Sequence of chain 1.E:
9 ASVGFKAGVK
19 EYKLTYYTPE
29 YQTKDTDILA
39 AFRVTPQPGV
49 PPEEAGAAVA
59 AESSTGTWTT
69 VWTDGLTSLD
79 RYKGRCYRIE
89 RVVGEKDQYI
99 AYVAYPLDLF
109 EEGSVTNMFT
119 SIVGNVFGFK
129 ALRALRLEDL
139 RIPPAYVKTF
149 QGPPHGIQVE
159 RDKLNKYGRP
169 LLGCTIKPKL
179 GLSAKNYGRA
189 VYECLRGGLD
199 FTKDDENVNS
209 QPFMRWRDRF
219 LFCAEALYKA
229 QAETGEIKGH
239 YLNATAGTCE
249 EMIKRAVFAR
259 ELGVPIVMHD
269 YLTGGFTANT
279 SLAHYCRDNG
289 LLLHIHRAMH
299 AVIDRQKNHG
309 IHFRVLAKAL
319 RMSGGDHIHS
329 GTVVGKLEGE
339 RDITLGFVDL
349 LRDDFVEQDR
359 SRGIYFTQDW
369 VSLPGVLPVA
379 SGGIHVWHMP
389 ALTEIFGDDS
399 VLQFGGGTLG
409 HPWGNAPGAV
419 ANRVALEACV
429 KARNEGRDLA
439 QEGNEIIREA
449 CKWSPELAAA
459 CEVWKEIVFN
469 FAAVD

This small molecule binds to this protein.
Small molecule (SMILES): O=C(O)[C@@](O)(COP(=O)(O)O)[C@H](O)[C@H](O)COP(=O)(O)O

Sequence of chain 1.C:
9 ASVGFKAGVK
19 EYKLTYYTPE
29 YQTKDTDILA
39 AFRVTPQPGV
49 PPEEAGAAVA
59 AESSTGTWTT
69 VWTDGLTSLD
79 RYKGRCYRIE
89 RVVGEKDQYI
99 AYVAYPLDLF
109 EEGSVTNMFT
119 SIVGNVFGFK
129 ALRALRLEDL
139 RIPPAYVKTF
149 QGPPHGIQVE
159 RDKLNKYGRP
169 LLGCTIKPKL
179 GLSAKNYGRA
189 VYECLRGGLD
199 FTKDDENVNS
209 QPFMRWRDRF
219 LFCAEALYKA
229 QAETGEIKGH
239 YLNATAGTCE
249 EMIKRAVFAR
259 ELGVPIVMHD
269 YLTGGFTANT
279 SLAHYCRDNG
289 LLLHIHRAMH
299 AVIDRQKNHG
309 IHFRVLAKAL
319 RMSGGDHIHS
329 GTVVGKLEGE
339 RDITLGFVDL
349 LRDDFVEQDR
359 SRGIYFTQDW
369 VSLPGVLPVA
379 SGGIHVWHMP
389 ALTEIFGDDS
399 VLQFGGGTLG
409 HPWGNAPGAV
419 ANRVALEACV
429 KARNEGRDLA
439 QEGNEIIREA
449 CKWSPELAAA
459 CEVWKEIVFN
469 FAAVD

Binding-site contacts:
Ligand atom O4P contacts residue HIS327 of chain 1.E at 2.9 Å (h-bond).
Ligand atom O3P contacts residue GLY380 of chain 1.E at 3.3 Å.
Ligand atom O2P contacts residue GLY403 of chain 1.E at 3.1 Å (h-bond).
Ligand atom O6 contacts residue LYS334 of chain 1.E at 3.0 Å (salt-bridge).
Ligand atom O2 contacts residue FMT1 of chain 1.Q at 3.2 Å (h-bond).
Ligand atom O2 contacts residue ASP203 of chain 1.E at 3.4 Å (salt-bridge).
Ligand atom O2 contacts residue MG1 of chain 1.O at 2.1 Å.
Ligand atom O4 contacts residue ASN123 of chain 1.C at 3.4 Å (h-bond).
Ligand atom O2 contacts residue THR173 of chain 1.E at 3.3 Å.
Ligand atom O4 contacts residue FMT1 of chain 1.Q at 2.6 Å (h-bond).
Ligand atom O7 contacts residue ASN123 of chain 1.C at 3.5 Å (h-bond).
Ligand atom O7 contacts residue MG1 of chain 1.O at 2.5 Å.
Ligand atom O3 contacts residue SER379 of chain 1.E at 2.9 Å.
Ligand atom O7 contacts residue GLU204 of chain 1.E at 3.2 Å (salt-bridge).
Ligand atom C4 contacts residue FMT1 of chain 1.Q at 3.4 Å.
Ligand atom O3P contacts residue GLY381 of chain 1.E at 3.3 Å (h-bond).
Ligand atom P2 contacts residue ARG295 of chain 1.E at 3.3 Å.
Ligand atom O4 contacts residue HIS294 of chain 1.E at 3.0 Å (h-bond).
Ligand atom C contacts residue LYS175 of chain 1.E at 3.0 Å.
Ligand atom C5 contacts residue ASN123 of chain 1.C at 3.5 Å.
Ligand atom O5P contacts residue ARG295 of chain 1.E at 2.7 Å (salt-bridge).
Ligand atom O3P contacts residue THR65 of chain 1.C at 3.2 Å (h-bond).
Ligand atom O6 contacts residue LYS175 of chain 1.E at 3.1 Å (salt-bridge).
Ligand atom O3P contacts residue LYS334 of chain 1.E at 2.6 Å (salt-bridge).
Ligand atom O1P contacts residue LYS175 of chain 1.E at 3.3 Å.
Ligand atom O7 contacts residue LYS175 of chain 1.E at 3.0 Å (salt-bridge).
Ligand atom O1P contacts residue GLY403 of chain 1.E at 3.4 Å.
Ligand atom O7 contacts residue ASP203 of chain 1.E at 2.6 Å (salt-bridge).
Ligand atom O4 contacts residue GLU204 of chain 1.E at 3.3 Å (salt-bridge).
Ligand atom C2 contacts residue MG1 of chain 1.O at 3.1 Å.
Ligand atom O6P contacts residue ARG295 of chain 1.E at 2.4 Å (salt-bridge).
Ligand atom O1 contacts residue LYS175 of chain 1.E at 2.6 Å (salt-bridge).
Ligand atom O2 contacts residue LYS175 of chain 1.E at 3.4 Å (salt-bridge).
Ligand atom O1P contacts residue GLY404 of chain 1.E at 2.7 Å (h-bond).
Ligand atom C contacts residue MG1 of chain 1.O at 3.0 Å.
Ligand atom O1P contacts residue THR65 of chain 1.C at 2.6 Å (h-bond).
Ligand atom O5P contacts residue LEU335 of chain 1.E at 3.0 Å.
Ligand atom C4 contacts residue MG1 of chain 1.O at 3.5 Å.
Ligand atom O3 contacts residue GLY380 of chain 1.E at 3.2 Å (h-bond).
Ligand atom O4 contacts residue MG1 of chain 1.O at 2.1 Å.